Sequence of chain 1.D:
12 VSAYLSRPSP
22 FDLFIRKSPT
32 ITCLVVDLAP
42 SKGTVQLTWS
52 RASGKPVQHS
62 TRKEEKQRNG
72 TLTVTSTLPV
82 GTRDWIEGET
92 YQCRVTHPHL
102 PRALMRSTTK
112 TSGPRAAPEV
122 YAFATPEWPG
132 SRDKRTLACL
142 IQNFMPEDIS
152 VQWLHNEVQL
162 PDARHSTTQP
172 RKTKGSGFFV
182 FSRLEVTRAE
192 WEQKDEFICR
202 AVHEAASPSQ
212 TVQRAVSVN

A small-molecule ligand and the protein it binds are described below.
Small molecule (SMILES): CC(=O)N[C@H]1[C@H](O[C@H]2[C@H](O)[C@@H](NC(C)=O)CO[C@@H]2CO)O[C@H](CO)[C@@H](O[C@@H]2O[C@H](CO[C@H]3O[C@H](CO)[C@@H](O)[C@H](O)[C@@H]3O)[C@@H](O)[C@H](O[C@H]3O[C@H](CO)[C@@H](O)[C@H](O)[C@@H]3O)[C@@H]2O)[C@@H]1O

Binding-site contacts:
Ligand atom O6 contacts residue TYR15 of chain 1.D at 3.3 Å.
Ligand atom C8 contacts residue ASN70 of chain 1.D at 4.5 Å.
Ligand atom C3 contacts residue TYR15 of chain 1.D at 3.7 Å (hydrophobic).
Ligand atom O5 contacts residue ASN70 of chain 1.D at 2.4 Å (h-bond).
Ligand atom N2 contacts residue ASN70 of chain 1.D at 2.9 Å (h-bond).
Ligand atom C2 contacts residue ASN70 of chain 1.D at 2.5 Å.
Ligand atom C2 contacts residue TYR15 of chain 1.D at 4.4 Å (hydrophobic).
Ligand atom C4 contacts residue ASN70 of chain 1.D at 4.2 Å.
Ligand atom O6 contacts residue TYR15 of chain 1.D at 4.0 Å.
Ligand atom O7 contacts residue LEU35 of chain 1.D at 4.4 Å.
Ligand atom C1 contacts residue THR72 of chain 1.D at 4.2 Å.
Ligand atom C2 contacts residue THR72 of chain 1.D at 4.3 Å.
Ligand atom O6 contacts residue GLN68 of chain 1.D at 2.8 Å (h-bond).
Ligand atom O5 contacts residue VAL37 of chain 1.D at 4.2 Å.
Ligand atom O5 contacts residue GLN68 of chain 1.D at 4.4 Å.
Ligand atom C5 contacts residue TYR15 of chain 1.D at 4.2 Å (hydrophobic).
Ligand atom C4 contacts residue TYR15 of chain 1.D at 4.3 Å (hydrophobic).
Ligand atom O3 contacts residue LEU35 of chain 1.D at 4.4 Å.
Ligand atom N2 contacts residue THR72 of chain 1.D at 3.8 Å.
Ligand atom O4 contacts residue VAL37 of chain 1.D at 4.3 Å.
Ligand atom C3 contacts residue THR72 of chain 1.D at 4.3 Å.
Ligand atom C1 contacts residue ASN70 of chain 1.D at 1.4 Å.
Ligand atom O4 contacts residue TYR15 of chain 1.D at 4.0 Å.
Ligand atom C5 contacts residue ASN70 of chain 1.D at 3.6 Å.
Ligand atom O7 contacts residue THR74 of chain 1.D at 4.3 Å.
Ligand atom O3 contacts residue TYR15 of chain 1.D at 4.5 Å.
Ligand atom O6 contacts residue SER13 of chain 1.D at 4.0 Å.
Ligand atom O7 contacts residue LEU39 of chain 1.D at 4.5 Å.
Ligand atom C6 contacts residue TYR15 of chain 1.D at 4.0 Å (hydrophobic).
Ligand atom C7 contacts residue ASN70 of chain 1.D at 3.8 Å.
Ligand atom C5 contacts residue TYR15 of chain 1.D at 4.1 Å (hydrophobic).
Ligand atom C6 contacts residue TYR15 of chain 1.D at 3.5 Å (hydrophobic).
Ligand atom C6 contacts residue GLN68 of chain 1.D at 4.0 Å.
Ligand atom O5 contacts residue TYR15 of chain 1.D at 4.4 Å.
Ligand atom C5 contacts residue GLN68 of chain 1.D at 4.1 Å.
Ligand atom C3 contacts residue ASN70 of chain 1.D at 3.8 Å.
Ligand atom C1 contacts residue TYR15 of chain 1.D at 4.2 Å (hydrophobic).
Ligand atom O6 contacts residue VAL37 of chain 1.D at 3.5 Å.